The protein below binds the small molecule below.
Small molecule (SMILES): CC(=O)N[C@@H]1[C@@H](O[C@@H]2O[C@H](C(=O)O)[C@@H](O[C@@H]3O[C@H](CO)[C@@H](O)[C@H](O[C@@H]4O[C@H](C(=O)O)[C@@H](O[C@@H]5O[C@H](CO)[C@@H](O)[C@H](O[C@@H]6O[C@H](C(=O)O)[C@@H](O[C@@H]7O[C@H](CO)[C@@H](O)[C@H](O[C@@H]8OC(C(=O)O)=C[C@H](O)[C@H]8O)[C@H]7NC(C)=O)[C@H](O)[C@H]6O)[C@H]5NC(C)=O)[C@H](O)[C@H]4O)[C@H]3NC(C)=O)[C@H](O)[C@H]2O)[C@H](O)[C@@H](CO)O[C@H]1O

Binding-site contacts:
Ligand atom O3 contacts residue GLN247 of chain 1.C at 3.6 Å.
Ligand atom C3 contacts residue ASN235 of chain 1.A at 3.5 Å.
Ligand atom O4 contacts residue SER161 of chain 1.C at 2.9 Å (h-bond).
Ligand atom O1 contacts residue LYS259 of chain 1.B at 3.0 Å (salt-bridge).
Ligand atom O3 contacts residue ASN219 of chain 1.B at 3.0 Å (h-bond).
Ligand atom O6B contacts residue PHE208 of chain 1.C at 3.7 Å.
Ligand atom C6 contacts residue PRO191 of chain 1.A at 3.4 Å (hydrophobic).
Ligand atom C6 contacts residue ARG196 of chain 1.A at 3.1 Å.
Ligand atom O6A contacts residue ARG196 of chain 1.A at 3.0 Å (salt-bridge).
Ligand atom C8 contacts residue ARG196 of chain 1.A at 3.1 Å.
Ligand atom O6A contacts residue ARG249 of chain 1.C at 3.0 Å (salt-bridge).
Ligand atom O6A contacts residue ARG223 of chain 1.B at 2.6 Å (salt-bridge).
Ligand atom O7 contacts residue ASN216 of chain 1.B at 3.2 Å (h-bond).
Ligand atom C6 contacts residue ARG223 of chain 1.B at 3.1 Å.
Ligand atom N2 contacts residue GLN247 of chain 1.C at 3.2 Å (h-bond).
Ligand atom O3 contacts residue ASN235 of chain 1.A at 3.2 Å (h-bond).
Ligand atom O6B contacts residue ARG196 of chain 1.A at 2.7 Å (salt-bridge).
Ligand atom O6 contacts residue VAL221 of chain 1.B at 3.7 Å.
Ligand atom O6B contacts residue ARG223 of chain 1.B at 3.1 Å (salt-bridge).
Ligand atom O4 contacts residue SER160 of chain 1.C at 3.7 Å.
Ligand atom O7 contacts residue ARG249 of chain 1.C at 3.1 Å (salt-bridge).
Ligand atom O3 contacts residue SER160 of chain 1.C at 3.5 Å (h-bond).
Ligand atom O6 contacts residue ARG223 of chain 1.B at 3.6 Å (salt-bridge).
Ligand atom C5 contacts residue PHE230 of chain 1.A at 3.5 Å (hydrophobic).
Ligand atom C7 contacts residue ASN219 of chain 1.B at 3.5 Å.
Ligand atom C3 contacts residue ASN219 of chain 1.B at 3.8 Å.
Ligand atom C3 contacts residue GLN247 of chain 1.C at 3.7 Å.
Ligand atom O6B contacts residue ARG249 of chain 1.C at 3.5 Å.
Ligand atom O6 contacts residue ASP189 of chain 1.A at 3.2 Å (salt-bridge).
Ligand atom C8 contacts residue LYS259 of chain 1.B at 2.9 Å.
Ligand atom O7 contacts residue ASN219 of chain 1.B at 2.5 Å (h-bond).
Ligand atom O7 contacts residue THR261 of chain 1.B at 3.2 Å (h-bond).
Ligand atom C2 contacts residue ASN219 of chain 1.B at 3.7 Å.
Ligand atom C6 contacts residue ARG249 of chain 1.C at 3.6 Å.
Ligand atom O4 contacts residue PRO159 of chain 1.C at 3.8 Å.
Ligand atom O6B contacts residue SER162 of chain 1.C at 3.2 Å (h-bond).
Ligand atom O6B contacts residue THR237 of chain 1.A at 3.0 Å (h-bond).
Ligand atom C8 contacts residue GLN247 of chain 1.C at 3.2 Å.
Ligand atom O7 contacts residue ASN235 of chain 1.A at 3.5 Å (h-bond).
Ligand atom C7 contacts residue GLN247 of chain 1.C at 3.7 Å.

Sequence of chain 1.B:
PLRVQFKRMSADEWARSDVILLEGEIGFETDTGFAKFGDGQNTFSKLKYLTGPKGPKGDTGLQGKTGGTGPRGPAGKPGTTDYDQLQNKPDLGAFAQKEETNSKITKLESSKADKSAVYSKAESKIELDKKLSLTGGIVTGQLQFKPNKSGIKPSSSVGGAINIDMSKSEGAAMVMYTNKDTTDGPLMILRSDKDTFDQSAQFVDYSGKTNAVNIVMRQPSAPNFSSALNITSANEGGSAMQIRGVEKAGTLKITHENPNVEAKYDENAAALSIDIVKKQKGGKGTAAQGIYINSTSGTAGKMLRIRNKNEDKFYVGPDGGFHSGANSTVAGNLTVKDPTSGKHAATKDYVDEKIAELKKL

Sequence of chain 1.A:
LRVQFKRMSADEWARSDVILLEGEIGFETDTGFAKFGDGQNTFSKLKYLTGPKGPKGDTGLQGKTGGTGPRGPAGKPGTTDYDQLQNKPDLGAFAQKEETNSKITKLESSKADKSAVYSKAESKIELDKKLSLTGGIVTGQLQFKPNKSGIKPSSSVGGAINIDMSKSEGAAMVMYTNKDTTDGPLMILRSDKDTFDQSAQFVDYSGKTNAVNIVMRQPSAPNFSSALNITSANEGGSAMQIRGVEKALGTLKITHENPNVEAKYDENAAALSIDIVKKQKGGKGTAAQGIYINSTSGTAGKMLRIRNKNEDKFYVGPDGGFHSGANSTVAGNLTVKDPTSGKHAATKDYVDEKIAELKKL

Sequence of chain 1.C:
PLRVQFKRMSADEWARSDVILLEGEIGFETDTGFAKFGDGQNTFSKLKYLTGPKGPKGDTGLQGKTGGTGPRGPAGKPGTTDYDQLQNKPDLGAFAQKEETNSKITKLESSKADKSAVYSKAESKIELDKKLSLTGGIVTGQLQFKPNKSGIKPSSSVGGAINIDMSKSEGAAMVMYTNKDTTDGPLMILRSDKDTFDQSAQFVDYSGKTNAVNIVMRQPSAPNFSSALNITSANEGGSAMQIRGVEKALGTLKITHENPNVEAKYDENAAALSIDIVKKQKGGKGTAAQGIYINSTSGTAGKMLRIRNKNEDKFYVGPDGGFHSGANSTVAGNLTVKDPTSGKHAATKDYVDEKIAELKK